Binding-site contacts:
Ligand atom C15 contacts residue ALA284 of chain 1.C at 4.2 Å (hydrophobic).
Ligand atom O3 contacts residue ILE187 of chain 1.C at 3.5 Å.
Ligand atom C7 contacts residue PHE96 of chain 1.C at 4.0 Å (hydrophobic).
Ligand atom C21 contacts residue HEM1 of chain 1.I at 4.1 Å.
Ligand atom O20 contacts residue HEM1 of chain 1.I at 3.7 Å.
Ligand atom C7 contacts residue ALA284 of chain 1.C at 4.2 Å (hydrophobic).
Ligand atom O20 contacts residue ILE353 of chain 1.C at 3.4 Å.
Ligand atom C21 contacts residue VAL348 of chain 1.C at 3.5 Å (hydrophobic).
Ligand atom C14 contacts residue ALA284 of chain 1.C at 4.1 Å (hydrophobic).
Ligand atom C15 contacts residue ALA95 of chain 1.C at 3.7 Å (hydrophobic).
Ligand atom C3 contacts residue ASN184 of chain 1.C at 3.7 Å.
Ligand atom C2 contacts residue ILE188 of chain 1.C at 3.8 Å (hydrophobic).
Ligand atom C2 contacts residue ASN184 of chain 1.C at 4.0 Å.
Ligand atom C16 contacts residue ALA95 of chain 1.C at 4.2 Å (hydrophobic).
Ligand atom C12 contacts residue THR288 of chain 1.C at 4.0 Å.
Ligand atom C12 contacts residue VAL465 of chain 1.C at 3.5 Å (hydrophobic).
Ligand atom C7 contacts residue ASP280 of chain 1.C at 3.8 Å.
Ligand atom C18 contacts residue VAL464 of chain 1.C at 3.8 Å (hydrophobic).
Ligand atom C5 contacts residue GLY283 of chain 1.C at 4.1 Å.
Ligand atom C1 contacts residue GLU287 of chain 1.C at 3.9 Å.
Ligand atom C4 contacts residue GLY283 of chain 1.C at 4.2 Å.
Ligand atom C20 contacts residue HEM1 of chain 1.I at 4.1 Å.
Ligand atom C11 contacts residue VAL464 of chain 1.C at 4.2 Å (hydrophobic).
Ligand atom C6 contacts residue ASP280 of chain 1.C at 3.7 Å.
Ligand atom C1 contacts residue GLY283 of chain 1.C at 3.9 Å.
Ligand atom C6 contacts residue LEU87 of chain 1.C at 4.0 Å (hydrophobic).
Ligand atom C9 contacts residue ALA284 of chain 1.C at 4.1 Å (hydrophobic).
Ligand atom C8 contacts residue PHE96 of chain 1.C at 4.3 Å (hydrophobic).
Ligand atom C18 contacts residue PHE96 of chain 1.C at 4.0 Å (hydrophobic).
Ligand atom C9 contacts residue GLY283 of chain 1.C at 4.1 Å.
Ligand atom C16 contacts residue ALA284 of chain 1.C at 4.0 Å (hydrophobic).
Ligand atom C2 contacts residue GLU287 of chain 1.C at 4.1 Å.
Ligand atom C19 contacts residue VAL464 of chain 1.C at 4.1 Å (hydrophobic).
Ligand atom C11 contacts residue VAL465 of chain 1.C at 3.5 Å (hydrophobic).
Ligand atom O3 contacts residue ASN184 of chain 1.C at 2.8 Å (h-bond).
Ligand atom C16 contacts residue HEM1 of chain 1.I at 3.8 Å.
Ligand atom C3 contacts residue ILE187 of chain 1.C at 4.2 Å (hydrophobic).
Ligand atom C21 contacts residue ALA349 of chain 1.C at 4.1 Å (hydrophobic).
Ligand atom C21 contacts residue THR288 of chain 1.C at 3.9 Å.
Ligand atom C6 contacts residue GLY279 of chain 1.C at 4.2 Å.

A protein and the small-molecule ligand that binds it are described below.
Small molecule (SMILES): CC(=O)[C@H]1CC[C@H]2[C@@H]3CCC4=CC(=O)CC[C@]4(C)[C@H]3CC[C@]12C

Sequence of chain 1.C:
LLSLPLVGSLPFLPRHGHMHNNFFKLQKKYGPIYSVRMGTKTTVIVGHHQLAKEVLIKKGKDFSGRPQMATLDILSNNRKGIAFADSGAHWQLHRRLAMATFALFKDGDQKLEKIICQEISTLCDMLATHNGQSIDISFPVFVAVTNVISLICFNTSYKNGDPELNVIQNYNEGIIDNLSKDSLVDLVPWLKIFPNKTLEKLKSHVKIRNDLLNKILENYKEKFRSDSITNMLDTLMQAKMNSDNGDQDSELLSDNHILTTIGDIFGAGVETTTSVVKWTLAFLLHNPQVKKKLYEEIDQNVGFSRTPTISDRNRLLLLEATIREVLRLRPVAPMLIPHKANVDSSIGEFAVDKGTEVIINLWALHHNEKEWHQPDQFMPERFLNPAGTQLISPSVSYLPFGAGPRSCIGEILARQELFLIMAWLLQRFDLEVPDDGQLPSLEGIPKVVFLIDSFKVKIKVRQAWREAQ